Binding-site contacts:
Ligand atom C6 contacts residue TYR80 of chain 1.A at 3.5 Å (hydrophobic).
Ligand atom C1 contacts residue ASN81 of chain 1.A at 1.9 Å.
Ligand atom C3 contacts residue LYS30 of chain 1.A at 3.8 Å.
Ligand atom O5 contacts residue LYS30 of chain 1.A at 2.5 Å (salt-bridge).
Ligand atom O3 contacts residue ASP49 of chain 1.A at 3.5 Å (salt-bridge).
Ligand atom C4 contacts residue LYS30 of chain 1.A at 3.2 Å.
Ligand atom O5 contacts residue ASN81 of chain 1.A at 2.6 Å (h-bond).
Ligand atom O7 contacts residue ARG85 of chain 1.A at 2.8 Å (salt-bridge).
Ligand atom C3 contacts residue ASP49 of chain 1.A at 3.3 Å.
Ligand atom C2 contacts residue ASN81 of chain 1.A at 3.1 Å.
Ligand atom C8 contacts residue ASP49 of chain 1.A at 3.8 Å.
Ligand atom C1 contacts residue LYS30 of chain 1.A at 3.4 Å.
Ligand atom O7 contacts residue VAL48 of chain 1.A at 3.6 Å.
Ligand atom O5 contacts residue VAL48 of chain 1.A at 3.8 Å.
Ligand atom O7 contacts residue ASN81 of chain 1.A at 3.4 Å (h-bond).
Ligand atom C2 contacts residue LYS30 of chain 1.A at 3.5 Å.
Ligand atom O3 contacts residue LYS30 of chain 1.A at 2.6 Å (salt-bridge).
Ligand atom C6 contacts residue THR44 of chain 1.A at 3.8 Å.
Ligand atom C2 contacts residue PRO28 of chain 1.A at 3.6 Å (hydrophobic).
Ligand atom C1 contacts residue THR83 of chain 1.A at 3.6 Å.
Ligand atom O2 contacts residue THR44 of chain 1.A at 2.8 Å (h-bond).
Ligand atom N2 contacts residue ASN81 of chain 1.A at 3.4 Å (h-bond).
Ligand atom N2 contacts residue ASP49 of chain 1.A at 2.8 Å (salt-bridge).
Ligand atom C6 contacts residue LYS30 of chain 1.A at 3.2 Å.
Ligand atom C6 contacts residue GLN79 of chain 1.A at 3.1 Å.
Ligand atom O2 contacts residue GLU42 of chain 1.A at 3.7 Å.
Ligand atom O2 contacts residue PRO28 of chain 1.A at 3.2 Å (h-bond).
Ligand atom O4 contacts residue VAL48 of chain 1.A at 3.4 Å.
Ligand atom C7 contacts residue ARG85 of chain 1.A at 3.5 Å.
Ligand atom C2 contacts residue ASP49 of chain 1.A at 3.5 Å.
Ligand atom C7 contacts residue ASP49 of chain 1.A at 3.7 Å.
Ligand atom O6 contacts residue ARG85 of chain 1.A at 3.7 Å.
Ligand atom O3 contacts residue GLU42 of chain 1.A at 3.3 Å (salt-bridge).
Ligand atom O4 contacts residue LYS30 of chain 1.A at 3.7 Å.
Ligand atom O4 contacts residue LYS30 of chain 1.A at 2.3 Å (salt-bridge).
Ligand atom C7 contacts residue ASN81 of chain 1.A at 3.6 Å.
Ligand atom O3 contacts residue PRO29 of chain 1.A at 3.5 Å.
Ligand atom C8 contacts residue ARG85 of chain 1.A at 3.5 Å.
Ligand atom O3 contacts residue LYS30 of chain 1.A at 3.4 Å (salt-bridge).
Ligand atom C5 contacts residue LYS30 of chain 1.A at 3.1 Å.

This protein binds this small molecule.
Small molecule (SMILES): CC(=O)N[C@H]1[C@H](O[C@H]2[C@H](O)[C@@H](NC(C)=O)CO[C@@H]2CO[C@@H]2O[C@@H](C)[C@@H](O)[C@@H](O)[C@@H]2O)O[C@H](CO)[C@@H](O[C@@H]2O[C@H](CO[C@H]3O[C@H](CO)[C@@H](O)[C@H](O)[C@@H]3O[C@@H]3O[C@H](CO)[C@@H](O[C@@H]4O[C@H](CO)[C@H](O)[C@H](O)[C@H]4O)[C@H](O)[C@H]3NC(C)=O)[C@@H](O)[C@H](O)[C@@H]2O)[C@@H]1O

Sequence of chain 1.A:
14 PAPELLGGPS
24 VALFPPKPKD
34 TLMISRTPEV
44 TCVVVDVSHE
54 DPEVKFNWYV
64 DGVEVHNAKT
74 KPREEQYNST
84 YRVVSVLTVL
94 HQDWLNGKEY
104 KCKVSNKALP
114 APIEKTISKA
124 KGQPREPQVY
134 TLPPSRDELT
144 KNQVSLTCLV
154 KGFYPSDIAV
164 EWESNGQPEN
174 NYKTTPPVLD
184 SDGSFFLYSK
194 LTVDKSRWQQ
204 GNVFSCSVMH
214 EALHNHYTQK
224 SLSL